Binding-site contacts:
Ligand atom O5 contacts residue GLN580 of chain 1.C at 3.5 Å.
Ligand atom C6 contacts residue LEU582 of chain 1.C at 4.3 Å (hydrophobic).
Ligand atom O5 contacts residue ASN331 of chain 1.C at 2.4 Å (h-bond).
Ligand atom O3 contacts residue GLN580 of chain 1.C at 3.5 Å (h-bond).
Ligand atom C4 contacts residue LEU582 of chain 1.C at 4.0 Å (hydrophobic).
Ligand atom C3 contacts residue ASN331 of chain 1.C at 3.8 Å.
Ligand atom C4 contacts residue GLN580 of chain 1.C at 4.0 Å.
Ligand atom C5 contacts residue ASN331 of chain 1.C at 3.7 Å.
Ligand atom O4 contacts residue LEU582 of chain 1.C at 4.1 Å.
Ligand atom O7 contacts residue ASN331 of chain 1.C at 3.6 Å.
Ligand atom C4 contacts residue ASN331 of chain 1.C at 4.2 Å.
Ligand atom C5 contacts residue GLN580 of chain 1.C at 4.4 Å.
Ligand atom O6 contacts residue GLN580 of chain 1.C at 3.6 Å (h-bond).
Ligand atom C2 contacts residue GLN580 of chain 1.C at 3.4 Å.
Ligand atom N2 contacts residue ASN331 of chain 1.C at 2.9 Å (h-bond).
Ligand atom C7 contacts residue GLN580 of chain 1.C at 4.0 Å.
Ligand atom O7 contacts residue GLN580 of chain 1.C at 3.1 Å (h-bond).
Ligand atom N2 contacts residue GLN580 of chain 1.C at 4.1 Å.
Ligand atom C2 contacts residue ASN331 of chain 1.C at 2.5 Å.
Ligand atom C3 contacts residue GLN580 of chain 1.C at 3.8 Å.
Ligand atom C7 contacts residue ASN331 of chain 1.C at 3.5 Å.
Ligand atom C1 contacts residue ASN331 of chain 1.C at 1.4 Å.
Ligand atom C1 contacts residue GLN580 of chain 1.C at 3.9 Å.

The small molecule below binds the protein below.
Small molecule (SMILES): CC(=O)N[C@@H]1[C@@H](O)[C@H](O)[C@@H](CO)O[C@H]1O

Sequence of chain 1.C:
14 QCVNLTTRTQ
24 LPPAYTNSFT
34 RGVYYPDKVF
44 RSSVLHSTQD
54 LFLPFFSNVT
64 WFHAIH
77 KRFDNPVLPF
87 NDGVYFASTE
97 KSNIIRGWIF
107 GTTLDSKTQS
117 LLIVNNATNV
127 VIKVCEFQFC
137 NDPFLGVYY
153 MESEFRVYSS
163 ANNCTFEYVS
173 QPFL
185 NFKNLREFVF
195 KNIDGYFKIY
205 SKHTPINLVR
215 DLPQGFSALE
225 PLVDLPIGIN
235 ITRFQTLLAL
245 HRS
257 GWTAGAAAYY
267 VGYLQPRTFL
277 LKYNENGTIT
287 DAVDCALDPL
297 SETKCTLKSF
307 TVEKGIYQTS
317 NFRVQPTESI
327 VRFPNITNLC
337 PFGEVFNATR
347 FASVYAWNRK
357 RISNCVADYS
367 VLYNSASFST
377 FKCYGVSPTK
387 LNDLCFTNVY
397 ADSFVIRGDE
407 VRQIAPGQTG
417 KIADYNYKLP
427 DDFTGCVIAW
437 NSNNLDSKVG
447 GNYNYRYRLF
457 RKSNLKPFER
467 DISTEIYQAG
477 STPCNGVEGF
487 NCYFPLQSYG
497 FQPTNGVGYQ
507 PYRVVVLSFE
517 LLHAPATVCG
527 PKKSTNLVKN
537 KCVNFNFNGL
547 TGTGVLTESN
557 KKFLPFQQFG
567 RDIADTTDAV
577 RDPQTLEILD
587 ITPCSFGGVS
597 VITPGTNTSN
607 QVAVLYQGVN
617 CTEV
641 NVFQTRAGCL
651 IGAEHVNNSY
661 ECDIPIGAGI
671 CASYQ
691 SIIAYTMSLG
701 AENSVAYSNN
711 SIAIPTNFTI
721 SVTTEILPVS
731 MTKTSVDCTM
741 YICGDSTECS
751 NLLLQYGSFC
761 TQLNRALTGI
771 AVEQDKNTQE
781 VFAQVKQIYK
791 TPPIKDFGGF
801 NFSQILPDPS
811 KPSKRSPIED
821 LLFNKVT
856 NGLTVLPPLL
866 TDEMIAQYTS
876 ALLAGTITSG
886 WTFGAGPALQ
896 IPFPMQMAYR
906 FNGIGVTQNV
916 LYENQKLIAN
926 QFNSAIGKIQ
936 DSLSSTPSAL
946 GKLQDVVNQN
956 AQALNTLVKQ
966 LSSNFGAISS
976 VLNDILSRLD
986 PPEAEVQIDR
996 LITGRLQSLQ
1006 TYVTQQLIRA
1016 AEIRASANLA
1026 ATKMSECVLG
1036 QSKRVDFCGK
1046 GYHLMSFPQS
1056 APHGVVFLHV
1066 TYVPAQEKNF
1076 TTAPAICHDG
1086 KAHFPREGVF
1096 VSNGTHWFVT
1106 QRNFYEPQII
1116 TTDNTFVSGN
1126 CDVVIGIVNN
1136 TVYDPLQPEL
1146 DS